A protein and the small-molecule ligand that binds it are described below.
Small molecule (SMILES): CC(=O)N[C@H]1[C@H](O[C@H]2[C@H](O)[C@@H](NC(C)=O)CO[C@@H]2CO)O[C@H](CO)[C@@H](O[C@@H]2O[C@H](CO)[C@@H](O)[C@H](O)[C@@H]2O)[C@@H]1O

Binding-site contacts:
Ligand atom C8 contacts residue LYS76 of chain 50.F at 4.0 Å.
Ligand atom C8 contacts residue ASN77 of chain 50.F at 3.7 Å.
Ligand atom C4 contacts residue ASN96 of chain 50.F at 4.2 Å.
Ligand atom C7 contacts residue ASN77 of chain 50.F at 3.8 Å.
Ligand atom O5 contacts residue ASN96 of chain 50.F at 2.2 Å (h-bond).
Ligand atom C7 contacts residue GLY75 of chain 50.F at 2.9 Å.
Ligand atom O7 contacts residue NAG1 of chain 50.K at 3.4 Å.
Ligand atom C3 contacts residue ASN96 of chain 50.F at 3.8 Å.
Ligand atom C3 contacts residue GLY75 of chain 50.F at 4.4 Å.
Ligand atom O7 contacts residue ASN96 of chain 50.F at 3.4 Å (h-bond).
Ligand atom C7 contacts residue ASN96 of chain 50.F at 3.5 Å.
Ligand atom C2 contacts residue ASN96 of chain 50.F at 2.6 Å.
Ligand atom C7 contacts residue NAG1 of chain 50.K at 4.3 Å.
Ligand atom O7 contacts residue ASN77 of chain 50.F at 3.4 Å (h-bond).
Ligand atom N2 contacts residue ASN96 of chain 50.F at 3.1 Å (h-bond).
Ligand atom N2 contacts residue GLY75 of chain 50.F at 2.6 Å (h-bond).
Ligand atom C1 contacts residue ASN96 of chain 50.F at 1.4 Å.
Ligand atom C2 contacts residue GLY75 of chain 50.F at 3.8 Å.
Ligand atom C1 contacts residue GLY75 of chain 50.F at 3.9 Å.
Ligand atom O7 contacts residue GLY75 of chain 50.F at 4.0 Å.
Ligand atom C8 contacts residue GLY75 of chain 50.F at 2.5 Å.
Ligand atom C5 contacts residue ASN96 of chain 50.F at 3.5 Å.
Ligand atom C8 contacts residue NAG1 of chain 50.K at 4.3 Å.

Sequence of chain 50.F:
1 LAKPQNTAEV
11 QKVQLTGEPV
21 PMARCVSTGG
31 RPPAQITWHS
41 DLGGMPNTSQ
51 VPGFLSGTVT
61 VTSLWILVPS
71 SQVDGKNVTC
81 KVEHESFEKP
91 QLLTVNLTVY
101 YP